A small-molecule ligand and the protein it binds are described below.
Small molecule (SMILES): CC(=O)N[C@@H]1[C@@H](O)[C@H](O)[C@@H](CO)O[C@H]1O

Binding-site contacts:
Ligand atom C2 contacts residue ASN657 of chain 1.C at 2.5 Å.
Ligand atom N2 contacts residue ASN657 of chain 1.C at 2.9 Å (h-bond).
Ligand atom C5 contacts residue ASN657 of chain 1.C at 3.7 Å.
Ligand atom C7 contacts residue ASN657 of chain 1.C at 3.2 Å.
Ligand atom C8 contacts residue HIS655 of chain 1.C at 3.6 Å.
Ligand atom O7 contacts residue ASN657 of chain 1.C at 3.1 Å (h-bond).
Ligand atom C8 contacts residue VAL656 of chain 1.C at 3.9 Å (hydrophobic).
Ligand atom C3 contacts residue ASN657 of chain 1.C at 3.8 Å.
Ligand atom C4 contacts residue ASN657 of chain 1.C at 4.3 Å.
Ligand atom C1 contacts residue ASN657 of chain 1.C at 1.5 Å.
Ligand atom O5 contacts residue ASN657 of chain 1.C at 2.4 Å (h-bond).
Ligand atom C8 contacts residue ASN657 of chain 1.C at 4.3 Å.

Sequence of chain 1.C:
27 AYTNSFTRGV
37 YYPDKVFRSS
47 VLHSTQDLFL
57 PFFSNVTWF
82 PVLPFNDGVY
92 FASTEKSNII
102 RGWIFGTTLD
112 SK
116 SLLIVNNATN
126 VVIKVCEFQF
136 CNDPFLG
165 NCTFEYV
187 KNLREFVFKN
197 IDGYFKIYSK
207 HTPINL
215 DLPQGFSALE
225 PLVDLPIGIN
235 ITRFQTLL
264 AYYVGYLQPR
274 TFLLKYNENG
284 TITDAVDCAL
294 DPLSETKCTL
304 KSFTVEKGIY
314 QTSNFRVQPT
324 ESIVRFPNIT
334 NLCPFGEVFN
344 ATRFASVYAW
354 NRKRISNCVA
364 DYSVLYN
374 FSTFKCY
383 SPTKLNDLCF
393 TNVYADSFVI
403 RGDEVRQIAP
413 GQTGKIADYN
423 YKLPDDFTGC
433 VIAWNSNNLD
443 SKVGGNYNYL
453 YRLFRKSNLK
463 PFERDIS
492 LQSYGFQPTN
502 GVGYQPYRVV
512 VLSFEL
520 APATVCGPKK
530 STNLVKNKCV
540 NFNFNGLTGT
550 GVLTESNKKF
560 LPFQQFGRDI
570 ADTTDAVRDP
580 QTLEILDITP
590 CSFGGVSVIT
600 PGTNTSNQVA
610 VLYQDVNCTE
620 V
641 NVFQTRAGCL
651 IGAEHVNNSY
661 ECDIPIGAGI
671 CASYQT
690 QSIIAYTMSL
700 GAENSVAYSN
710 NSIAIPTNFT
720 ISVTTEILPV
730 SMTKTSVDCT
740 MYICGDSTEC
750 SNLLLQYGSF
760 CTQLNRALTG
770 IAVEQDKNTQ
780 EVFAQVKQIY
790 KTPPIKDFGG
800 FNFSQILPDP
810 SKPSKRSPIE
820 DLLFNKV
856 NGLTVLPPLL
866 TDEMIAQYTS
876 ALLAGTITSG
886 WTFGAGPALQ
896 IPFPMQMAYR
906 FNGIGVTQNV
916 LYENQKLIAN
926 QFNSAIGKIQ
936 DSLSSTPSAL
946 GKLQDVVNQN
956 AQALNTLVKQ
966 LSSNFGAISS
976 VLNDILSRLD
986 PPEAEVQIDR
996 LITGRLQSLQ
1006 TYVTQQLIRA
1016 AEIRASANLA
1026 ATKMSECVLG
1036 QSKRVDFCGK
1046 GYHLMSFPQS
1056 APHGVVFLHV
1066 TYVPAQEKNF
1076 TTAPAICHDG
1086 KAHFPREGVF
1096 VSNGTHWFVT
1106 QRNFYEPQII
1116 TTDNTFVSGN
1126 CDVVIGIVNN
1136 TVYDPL